This protein binds this small molecule.
Small molecule (SMILES): Cc1ccc(S(=O)(=O)NC(=O)Nc2nccs2)cc1

Binding-site contacts:
Ligand atom C15 contacts residue LEU63 of chain 1.B at 3.5 Å (hydrophobic).
Ligand atom C1 contacts residue LEU63 of chain 1.B at 3.7 Å (hydrophobic).
Ligand atom C5 contacts residue LYS70 of chain 1.B at 4.5 Å.
Ligand atom C9 contacts residue LYS14 of chain 1.B at 3.6 Å.
Ligand atom S4 contacts residue GLY16 of chain 1.B at 4.1 Å.
Ligand atom C14 contacts residue LEU63 of chain 1.B at 3.9 Å (hydrophobic).
Ligand atom C12 contacts residue LEU63 of chain 1.B at 3.9 Å (hydrophobic).
Ligand atom C14 contacts residue LYS14 of chain 1.B at 3.6 Å.
Ligand atom O3 contacts residue GLN18 of chain 1.B at 4.0 Å.
Ligand atom C1 contacts residue LYS70 of chain 1.B at 3.4 Å.
Ligand atom C9 contacts residue GLU65 of chain 1.B at 3.7 Å.
Ligand atom C12 contacts residue LYS14 of chain 1.B at 3.4 Å.
Ligand atom O3 contacts residue ILE15 of chain 1.B at 3.4 Å.
Ligand atom C12 contacts residue ILE15 of chain 1.B at 4.3 Å (hydrophobic).
Ligand atom C5 contacts residue LEU63 of chain 1.B at 3.3 Å (hydrophobic).
Ligand atom O3 contacts residue GLY16 of chain 1.B at 3.0 Å (h-bond).
Ligand atom O11 contacts residue LEU63 of chain 1.B at 3.3 Å.
Ligand atom O3 contacts residue GLY17 of chain 1.B at 2.4 Å (h-bond).
Ligand atom O7 contacts residue LYS14 of chain 1.B at 3.6 Å.
Ligand atom C13 contacts residue LYS14 of chain 1.B at 3.8 Å.
Ligand atom C9 contacts residue ILE64 of chain 1.B at 3.8 Å (hydrophobic).
Ligand atom C17 contacts residue LEU63 of chain 1.B at 4.3 Å (hydrophobic).
Ligand atom S4 contacts residue GLY17 of chain 1.B at 3.2 Å (h-bond).
Ligand atom N2 contacts residue GLY17 of chain 1.B at 3.3 Å (h-bond).
Ligand atom C13 contacts residue LEU63 of chain 1.B at 4.1 Å (hydrophobic).
Ligand atom O7 contacts residue GLY17 of chain 1.B at 3.3 Å.
Ligand atom C15 contacts residue GLU65 of chain 1.B at 3.7 Å.
Ligand atom S8 contacts residue LEU63 of chain 1.B at 4.3 Å.
Ligand atom C1 contacts residue ILE64 of chain 1.B at 4.2 Å (hydrophobic).
Ligand atom N2 contacts residue GLY16 of chain 1.B at 4.0 Å.
Ligand atom C15 contacts residue LYS14 of chain 1.B at 3.9 Å.
Ligand atom C5 contacts residue GLU65 of chain 1.B at 3.5 Å.
Ligand atom O3 contacts residue LYS14 of chain 1.B at 3.3 Å.
Ligand atom C9 contacts residue LEU63 of chain 1.B at 3.4 Å (hydrophobic).
Ligand atom C5 contacts residue LYS14 of chain 1.B at 4.1 Å.
Ligand atom C1 contacts residue GLU65 of chain 1.B at 3.2 Å.
Ligand atom C16 contacts residue LEU63 of chain 1.B at 4.1 Å (hydrophobic).
Ligand atom S4 contacts residue LYS14 of chain 1.B at 3.9 Å.

Sequence of chain 1.B:
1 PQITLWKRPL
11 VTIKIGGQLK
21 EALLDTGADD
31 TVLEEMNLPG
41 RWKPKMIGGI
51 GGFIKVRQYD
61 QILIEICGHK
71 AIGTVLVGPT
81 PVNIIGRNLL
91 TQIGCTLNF